Sequence of chain 1.A:
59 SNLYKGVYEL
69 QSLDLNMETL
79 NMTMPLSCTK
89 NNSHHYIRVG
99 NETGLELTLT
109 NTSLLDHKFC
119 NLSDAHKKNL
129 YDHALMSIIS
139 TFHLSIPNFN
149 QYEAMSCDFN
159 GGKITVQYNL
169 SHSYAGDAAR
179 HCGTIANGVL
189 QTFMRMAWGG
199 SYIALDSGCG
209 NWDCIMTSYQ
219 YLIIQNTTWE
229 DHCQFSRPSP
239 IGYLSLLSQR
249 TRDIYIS

A protein and the small-molecule ligand that binds it are described below.
Small molecule (SMILES): CC(=O)N[C@H]1[C@H](O[C@H]2[C@H](O)[C@@H](NC(C)=O)CO[C@@H]2CO)O[C@H](CO)[C@@H](O)[C@@H]1O

Binding-site contacts:
Ligand atom C1 contacts residue ASN224 of chain 1.A at 1.5 Å.
Ligand atom C4 contacts residue ASN224 of chain 1.A at 4.4 Å.
Ligand atom C5 contacts residue ASN224 of chain 1.A at 3.8 Å.
Ligand atom C8 contacts residue ASN224 of chain 1.A at 3.6 Å.
Ligand atom O5 contacts residue ASN224 of chain 1.A at 2.5 Å (h-bond).
Ligand atom C7 contacts residue THR226 of chain 1.A at 4.3 Å.
Ligand atom O7 contacts residue ASN224 of chain 1.A at 4.3 Å.
Ligand atom O5 contacts residue LYS161 of chain 1.A at 4.1 Å.
Ligand atom C8 contacts residue LYS161 of chain 1.A at 4.1 Å.
Ligand atom C7 contacts residue ASN224 of chain 1.A at 3.7 Å.
Ligand atom C2 contacts residue ASN224 of chain 1.A at 2.5 Å.
Ligand atom O7 contacts residue THR225 of chain 1.A at 4.2 Å.
Ligand atom C8 contacts residue THR226 of chain 1.A at 4.2 Å.
Ligand atom C3 contacts residue ASN224 of chain 1.A at 3.9 Å.
Ligand atom C8 contacts residue GLY159 of chain 1.A at 3.8 Å.
Ligand atom O7 contacts residue THR226 of chain 1.A at 3.4 Å.
Ligand atom C6 contacts residue LYS161 of chain 1.A at 3.9 Å.
Ligand atom N2 contacts residue ASN224 of chain 1.A at 3.0 Å (h-bond).
Ligand atom C5 contacts residue LYS161 of chain 1.A at 4.1 Å.
Ligand atom C7 contacts residue THR225 of chain 1.A at 4.0 Å.
Ligand atom C8 contacts residue THR225 of chain 1.A at 3.7 Å.